This small molecule binds to this protein.
Small molecule (SMILES): CC(=O)N[C@@H]1[C@@H](O)[C@H](O)[C@@H](CO)O[C@H]1O

Sequence of chain 3.A:
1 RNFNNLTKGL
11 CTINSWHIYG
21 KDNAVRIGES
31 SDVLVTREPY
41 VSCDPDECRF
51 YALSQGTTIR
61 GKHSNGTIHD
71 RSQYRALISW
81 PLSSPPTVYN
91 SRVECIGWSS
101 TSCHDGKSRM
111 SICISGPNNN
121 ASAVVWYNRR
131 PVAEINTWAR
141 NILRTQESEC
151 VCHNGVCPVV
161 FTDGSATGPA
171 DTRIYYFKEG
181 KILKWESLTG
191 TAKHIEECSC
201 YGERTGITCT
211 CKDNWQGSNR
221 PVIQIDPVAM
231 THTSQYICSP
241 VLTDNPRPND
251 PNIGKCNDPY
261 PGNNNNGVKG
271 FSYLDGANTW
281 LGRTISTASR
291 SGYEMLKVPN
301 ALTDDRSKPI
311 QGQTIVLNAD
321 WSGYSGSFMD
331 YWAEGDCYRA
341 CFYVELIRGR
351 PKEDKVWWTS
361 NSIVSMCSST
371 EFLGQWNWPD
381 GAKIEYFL

Binding-site contacts:
Ligand atom N2 contacts residue PHE3 of chain 3.A at 2.7 Å (h-bond).
Ligand atom C8 contacts residue ASN2 of chain 3.A at 3.6 Å.
Ligand atom C3 contacts residue ASN2 of chain 3.A at 4.4 Å.
Ligand atom C4 contacts residue ASN154 of chain 3.A at 4.4 Å.
Ligand atom C2 contacts residue PHE3 of chain 3.A at 3.8 Å (hydrophobic).
Ligand atom O3 contacts residue ASN2 of chain 3.A at 3.7 Å.
Ligand atom O5 contacts residue ASN5 of chain 3.A at 2.4 Å (h-bond).
Ligand atom C3 contacts residue ASN5 of chain 3.A at 3.8 Å.
Ligand atom C8 contacts residue PHE3 of chain 3.A at 3.3 Å (hydrophobic).
Ligand atom O7 contacts residue ASN5 of chain 3.A at 4.0 Å.
Ligand atom C7 contacts residue ASN5 of chain 3.A at 3.7 Å.
Ligand atom C1 contacts residue PHE3 of chain 3.A at 4.0 Å (hydrophobic).
Ligand atom C3 contacts residue PHE3 of chain 3.A at 4.3 Å (hydrophobic).
Ligand atom C4 contacts residue ASN5 of chain 3.A at 4.2 Å.
Ligand atom C5 contacts residue ASN5 of chain 3.A at 3.6 Å.
Ligand atom N2 contacts residue ASN5 of chain 3.A at 2.9 Å (h-bond).
Ligand atom C7 contacts residue PHE3 of chain 3.A at 3.5 Å (hydrophobic).
Ligand atom C2 contacts residue ASN5 of chain 3.A at 2.5 Å.
Ligand atom C6 contacts residue ASN154 of chain 3.A at 4.0 Å.
Ligand atom C5 contacts residue ASN154 of chain 3.A at 3.4 Å.
Ligand atom N2 contacts residue ASN2 of chain 3.A at 3.9 Å.
Ligand atom C7 contacts residue ASN2 of chain 3.A at 3.8 Å.
Ligand atom C1 contacts residue ASN5 of chain 3.A at 1.4 Å.
Ligand atom O5 contacts residue ASN154 of chain 3.A at 3.8 Å.
Ligand atom C1 contacts residue ASN154 of chain 3.A at 4.0 Å.